Binding-site contacts:
Ligand atom OP1 contacts residue GLY64 of chain 1.D at 3.0 Å (h-bond).
Ligand atom P contacts residue LYS68 of chain 1.D at 3.8 Å.
Ligand atom OP1 contacts residue VAL65 of chain 1.D at 3.4 Å (h-bond).
Ligand atom N1 contacts residue HIS34 of chain 1.D at 3.8 Å.
Ligand atom O6 contacts residue HIS34 of chain 1.D at 3.9 Å.
Ligand atom O3' contacts residue ILE69 of chain 1.D at 3.7 Å.
Ligand atom OP2 contacts residue GLY66 of chain 1.D at 3.8 Å.
Ligand atom OP2 contacts residue LYS35 of chain 1.D at 3.8 Å.
Ligand atom O3' contacts residue VAL65 of chain 1.D at 3.8 Å.
Ligand atom OP2 contacts residue LYS68 of chain 1.D at 3.1 Å (salt-bridge).
Ligand atom P contacts residue VAL65 of chain 1.D at 3.8 Å.
Ligand atom C5' contacts residue GLY66 of chain 1.D at 3.5 Å.
Ligand atom C6 contacts residue HIS34 of chain 1.D at 3.9 Å.
Ligand atom C4' contacts residue GLY64 of chain 1.D at 3.2 Å.
Ligand atom OP2 contacts residue LYS68 of chain 1.D at 3.1 Å.
Ligand atom OP2 contacts residue VAL65 of chain 1.D at 3.7 Å.
Ligand atom N3 contacts residue ALA38 of chain 1.D at 3.5 Å.
Ligand atom OP1 contacts residue ILE69 of chain 1.D at 3.0 Å (h-bond).
Ligand atom C1' contacts residue ALA38 of chain 1.D at 3.8 Å (hydrophobic).
Ligand atom OP1 contacts residue GLY66 of chain 1.D at 2.8 Å (h-bond).
Ligand atom O3' contacts residue GLY64 of chain 1.D at 3.4 Å.
Ligand atom C3' contacts residue GLY64 of chain 1.D at 3.9 Å.
Ligand atom C3' contacts residue GLY66 of chain 1.D at 3.7 Å.
Ligand atom O5' contacts residue LYS35 of chain 1.D at 3.8 Å.
Ligand atom P contacts residue LYS68 of chain 1.D at 3.3 Å.
Ligand atom O5' contacts residue GLY66 of chain 1.D at 3.5 Å.
Ligand atom OP1 contacts residue LYS68 of chain 1.D at 3.6 Å.
Ligand atom C5' contacts residue GLY64 of chain 1.D at 3.2 Å.
Ligand atom P contacts residue ILE69 of chain 1.D at 3.9 Å.
Ligand atom OP1 contacts residue PRO63 of chain 1.D at 3.8 Å.
Ligand atom OP3 contacts residue LYS35 of chain 1.D at 2.6 Å (salt-bridge).
Ligand atom OP2 contacts residue THR67 of chain 1.D at 3.8 Å.
Ligand atom O4' contacts residue ALA38 of chain 1.D at 3.4 Å.
Ligand atom OP1 contacts residue LEU62 of chain 1.D at 3.7 Å.
Ligand atom P contacts residue GLY66 of chain 1.D at 3.7 Å.
Ligand atom OP1 contacts residue LYS68 of chain 1.D at 2.6 Å (salt-bridge).
Ligand atom OP1 contacts residue THR67 of chain 1.D at 3.7 Å.
Ligand atom C8 contacts residue LYS35 of chain 1.D at 3.9 Å.
Ligand atom C5' contacts residue TYR39 of chain 1.D at 3.4 Å (hydrophobic).
Ligand atom P contacts residue LYS35 of chain 1.D at 3.7 Å.

The protein below binds the small molecule below.
Small molecule (SMILES): Cc1cn([C@H]2C[C@H](O[P](=O)(O)OC[C@H]3O[C@@H](n4ccc(N)nc4=O)C[C@@H]3O[P](=O)(O)OC[C@H]3O[C@@H](n4cnc5c(=O)nc(N)[nH]c54)C[C@@H]3O[P](=O)(O)OC[C@H]3O[C@@H](n4cnc5c(=O)nc(N)[nH]c54)C[C@@H]3O)[C@@H](CO[P](=O)(O)O[C@H]3C[C@H](n4cnc5c(=O)nc(N)[nH]c54)O[C@@H]3COP(=O)(O)O)O2)c(=O)[nH]c1=O

Sequence of chain 1.D:
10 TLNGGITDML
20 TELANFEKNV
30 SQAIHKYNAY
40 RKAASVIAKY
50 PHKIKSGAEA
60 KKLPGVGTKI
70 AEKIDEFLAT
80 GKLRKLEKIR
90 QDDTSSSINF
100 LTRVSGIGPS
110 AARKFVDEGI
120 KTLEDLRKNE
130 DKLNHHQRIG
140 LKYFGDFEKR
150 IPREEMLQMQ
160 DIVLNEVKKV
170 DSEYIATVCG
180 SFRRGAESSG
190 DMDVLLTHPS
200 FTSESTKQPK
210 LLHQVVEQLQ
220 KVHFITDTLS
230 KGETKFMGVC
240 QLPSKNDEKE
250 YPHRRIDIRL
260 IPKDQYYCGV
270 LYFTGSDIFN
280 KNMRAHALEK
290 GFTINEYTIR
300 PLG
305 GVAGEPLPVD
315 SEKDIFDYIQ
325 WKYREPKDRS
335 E